Binding-site contacts:
Ligand atom CB contacts residue TYR132 of chain 1.A at 3.5 Å (hydrophobic).
Ligand atom NH2 contacts residue GLN127 of chain 1.A at 2.8 Å (h-bond).
Ligand atom CD contacts residue SO41 of chain 1.J at 3.4 Å.
Ligand atom NH1 contacts residue ARG3 of chain 1.A at 3.3 Å.
Ligand atom N contacts residue TYR132 of chain 1.A at 3.0 Å (h-bond).
Ligand atom NH2 contacts residue SER155 of chain 1.A at 3.5 Å (h-bond).
Ligand atom CA contacts residue ASP81 of chain 1.A at 3.5 Å.
Ligand atom C contacts residue THR129 of chain 1.A at 3.6 Å.
Ligand atom NH1 contacts residue SO41 of chain 1.J at 2.8 Å (h-bond).
Ligand atom NE contacts residue ARG3 of chain 1.A at 3.3 Å.
Ligand atom C contacts residue ASP83 of chain 1.A at 3.5 Å.
Ligand atom N contacts residue THR128 of chain 1.A at 3.5 Å.
Ligand atom NH1 contacts residue ASP153 of chain 1.A at 3.2 Å (salt-bridge).
Ligand atom CD contacts residue TYR125 of chain 1.A at 3.6 Å (hydrophobic).
Ligand atom CB contacts residue THR128 of chain 1.A at 3.7 Å.
Ligand atom CA contacts residue ASP83 of chain 1.A at 3.5 Å.
Ligand atom CB contacts residue ASP81 of chain 1.A at 3.6 Å.
Ligand atom O contacts residue ARG2 of chain 1.A at 3.5 Å (salt-bridge).
Ligand atom CA contacts residue TYR132 of chain 1.A at 3.7 Å (hydrophobic).
Ligand atom CZ contacts residue SO41 of chain 1.J at 3.6 Å.
Ligand atom O contacts residue THR129 of chain 1.A at 2.9 Å (h-bond).
Ligand atom O contacts residue ASP83 of chain 1.A at 3.6 Å (salt-bridge).
Ligand atom NH2 contacts residue ASP153 of chain 1.A at 2.9 Å (salt-bridge).
Ligand atom N contacts residue ASP81 of chain 1.A at 2.8 Å (salt-bridge).
Ligand atom NE contacts residue SO41 of chain 1.J at 2.8 Å (h-bond).
Ligand atom O contacts residue THR128 of chain 1.A at 3.7 Å.
Ligand atom CB contacts residue THR129 of chain 1.A at 3.5 Å.
Ligand atom NH2 contacts residue ARG3 of chain 1.A at 3.6 Å.
Ligand atom CA contacts residue THR128 of chain 1.A at 3.6 Å.
Ligand atom CA contacts residue THR129 of chain 1.A at 3.3 Å.
Ligand atom N contacts residue THR129 of chain 1.A at 2.9 Å (h-bond).
Ligand atom CZ contacts residue ASP153 of chain 1.A at 3.5 Å.
Ligand atom O contacts residue THR128 of chain 1.A at 3.1 Å.
Ligand atom CH2 contacts residue ASP153 of chain 1.A at 3.2 Å.
Ligand atom CG2 contacts residue SO41 of chain 1.J at 3.5 Å.
Ligand atom C contacts residue THR128 of chain 1.A at 3.6 Å.
Ligand atom N contacts residue ASP83 of chain 1.A at 2.9 Å (salt-bridge).
Ligand atom CD contacts residue GLN127 of chain 1.A at 3.5 Å.
Ligand atom CZ contacts residue ARG3 of chain 1.A at 3.3 Å.
Ligand atom O contacts residue CYS130 of chain 1.A at 3.6 Å (h-bond).

This small molecule binds to this protein.
Small molecule (SMILES): C[C@H](N)C(=O)N[C@@H](CCCN=C(N)N)C(=O)N[C@H](C(=O)N[C@@H](CCCCN(C)C)C(=O)N[C@@H](C)C(=O)N[C@H](C(=O)N[C@@H](C)C(=O)N[C@H](C=O)CCCN=C(N)N)[C@@H](C)O)[C@@H](C)O

Sequence of chain 1.A:
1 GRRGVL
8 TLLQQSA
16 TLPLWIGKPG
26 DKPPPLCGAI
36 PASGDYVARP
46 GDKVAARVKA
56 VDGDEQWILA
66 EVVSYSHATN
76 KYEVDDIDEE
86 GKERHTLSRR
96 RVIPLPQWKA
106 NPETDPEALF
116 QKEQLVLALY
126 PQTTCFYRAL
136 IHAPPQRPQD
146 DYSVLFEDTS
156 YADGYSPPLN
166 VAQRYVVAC